Sequence of chain 1.A:
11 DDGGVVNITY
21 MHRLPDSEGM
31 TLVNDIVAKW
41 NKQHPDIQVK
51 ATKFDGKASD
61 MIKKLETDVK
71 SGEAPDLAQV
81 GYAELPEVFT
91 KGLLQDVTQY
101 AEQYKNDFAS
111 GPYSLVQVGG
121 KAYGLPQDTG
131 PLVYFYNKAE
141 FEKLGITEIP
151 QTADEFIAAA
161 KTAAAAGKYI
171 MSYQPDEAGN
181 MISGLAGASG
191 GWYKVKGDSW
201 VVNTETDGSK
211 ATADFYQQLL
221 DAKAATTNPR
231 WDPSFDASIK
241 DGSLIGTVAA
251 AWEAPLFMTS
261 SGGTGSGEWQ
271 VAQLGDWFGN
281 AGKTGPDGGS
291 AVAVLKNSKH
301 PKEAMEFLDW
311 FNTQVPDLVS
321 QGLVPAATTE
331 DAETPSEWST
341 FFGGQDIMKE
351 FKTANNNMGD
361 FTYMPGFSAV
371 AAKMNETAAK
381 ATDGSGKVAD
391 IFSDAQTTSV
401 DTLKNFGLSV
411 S

Binding-site contacts:
Ligand atom O3 contacts residue ASP128 of chain 1.A at 2.6 Å (salt-bridge).
Ligand atom C6 contacts residue PRO25 of chain 1.A at 3.5 Å (hydrophobic).
Ligand atom C2 contacts residue SER290 of chain 1.A at 3.6 Å.
Ligand atom C3 contacts residue GLY289 of chain 1.A at 3.8 Å.
Ligand atom C8 contacts residue ASN180 of chain 1.A at 3.6 Å.
Ligand atom O4 contacts residue LEU24 of chain 1.A at 3.6 Å.
Ligand atom O4 contacts residue SER290 of chain 1.A at 3.9 Å.
Ligand atom O1 contacts residue ASN180 of chain 1.A at 3.5 Å (h-bond).
Ligand atom O2 contacts residue SER290 of chain 1.A at 3.7 Å.
Ligand atom O5 contacts residue ALA58 of chain 1.A at 4.0 Å.
Ligand atom O3 contacts residue SER290 of chain 1.A at 2.8 Å (h-bond).
Ligand atom C5 contacts residue TRP252 of chain 1.A at 3.8 Å (hydrophobic).
Ligand atom C1 contacts residue TRP252 of chain 1.A at 3.8 Å (hydrophobic).
Ligand atom O3 contacts residue ARG23 of chain 1.A at 3.1 Å (salt-bridge).
Ligand atom C6 contacts residue TRP231 of chain 1.A at 3.6 Å (hydrophobic).
Ligand atom C8 contacts residue GLY288 of chain 1.A at 3.5 Å.
Ligand atom O6 contacts residue TRP231 of chain 1.A at 3.5 Å.
Ligand atom O2 contacts residue GLY289 of chain 1.A at 3.0 Å (h-bond).
Ligand atom O6 contacts residue LEU256 of chain 1.A at 3.6 Å.
Ligand atom C5 contacts residue TRP231 of chain 1.A at 3.4 Å (hydrophobic).
Ligand atom C3 contacts residue TRP252 of chain 1.A at 3.9 Å (hydrophobic).
Ligand atom C3 contacts residue ASP128 of chain 1.A at 3.2 Å.
Ligand atom O1 contacts residue GLU177 of chain 1.A at 2.7 Å (salt-bridge).
Ligand atom C3 contacts residue TRP252 of chain 1.A at 3.5 Å (hydrophobic).
Ligand atom O5 contacts residue GLU177 of chain 1.A at 3.8 Å.
Ligand atom O2 contacts residue GLY288 of chain 1.A at 3.2 Å.
Ligand atom O4 contacts residue ALA58 of chain 1.A at 3.3 Å.
Ligand atom C4 contacts residue LEU323 of chain 1.A at 3.6 Å (hydrophobic).
Ligand atom O4 contacts residue GLN79 of chain 1.A at 2.9 Å (h-bond).
Ligand atom O5 contacts residue TRP231 of chain 1.A at 3.5 Å.
Ligand atom N2 contacts residue ASN180 of chain 1.A at 3.7 Å.
Ligand atom C7 contacts residue ASN180 of chain 1.A at 3.8 Å.
Ligand atom O7 contacts residue ARG23 of chain 1.A at 3.1 Å (salt-bridge).
Ligand atom C1 contacts residue GLU177 of chain 1.A at 3.3 Å.
Ligand atom C2 contacts residue ALA58 of chain 1.A at 3.8 Å (hydrophobic).
Ligand atom O6 contacts residue PRO25 of chain 1.A at 3.2 Å.
Ligand atom C3 contacts residue SER290 of chain 1.A at 3.8 Å.
Ligand atom O3 contacts residue GLY289 of chain 1.A at 3.2 Å (h-bond).
Ligand atom C4 contacts residue ASP128 of chain 1.A at 3.5 Å.
Ligand atom C2 contacts residue GLY289 of chain 1.A at 4.0 Å.

A protein and the small-molecule ligand that binds it are described below.
Small molecule (SMILES): CC(=O)N[C@@H]1[C@@H](O[C@@H]2O[C@H](CO)[C@H](O)[C@H](O)[C@H]2O)[C@@H](O)[C@@H](CO)O[C@H]1O